Sequence of chain 1.B:
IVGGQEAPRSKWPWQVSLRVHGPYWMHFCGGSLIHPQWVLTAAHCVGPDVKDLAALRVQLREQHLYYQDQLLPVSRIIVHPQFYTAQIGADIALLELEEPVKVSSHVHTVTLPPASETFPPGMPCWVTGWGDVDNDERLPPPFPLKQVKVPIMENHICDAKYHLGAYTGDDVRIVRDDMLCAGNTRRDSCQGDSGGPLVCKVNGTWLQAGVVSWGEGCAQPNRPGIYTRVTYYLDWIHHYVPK

Sequence of chain 1.D:
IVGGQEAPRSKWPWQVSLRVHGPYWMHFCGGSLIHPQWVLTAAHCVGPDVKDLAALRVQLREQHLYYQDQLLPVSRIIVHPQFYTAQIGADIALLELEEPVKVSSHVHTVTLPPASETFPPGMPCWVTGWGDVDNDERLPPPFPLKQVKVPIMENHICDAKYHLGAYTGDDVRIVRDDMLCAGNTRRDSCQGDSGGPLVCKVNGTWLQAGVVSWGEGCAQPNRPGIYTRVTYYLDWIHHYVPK

A small-molecule ligand and the protein it binds are described below.
Small molecule (SMILES): NCc1cccc(C2CCN(C(=O)c3cncc(CCc4ccccc4)c3)CC2)c1

Binding-site contacts:
Ligand atom C17 contacts residue GLY215 of chain 1.B at 3.6 Å.
Ligand atom C6 contacts residue VAL212 of chain 1.B at 3.6 Å (hydrophobic).
Ligand atom C18 contacts residue GLY215 of chain 1.B at 3.3 Å.
Ligand atom C6 contacts residue CYS190 of chain 1.B at 3.7 Å (hydrophobic).
Ligand atom C22 contacts residue TYR84 of chain 1.D at 3.5 Å (hydrophobic).
Ligand atom N14 contacts residue GLY215 of chain 1.B at 3.6 Å.
Ligand atom C26 contacts residue PRO48 of chain 1.D at 3.5 Å (hydrophobic).
Ligand atom O12 contacts residue GLY217 of chain 1.B at 3.2 Å (h-bond).
Ligand atom C7 contacts residue SER189 of chain 1.B at 3.1 Å.
Ligand atom C3 contacts residue CYS190 of chain 1.B at 3.8 Å (hydrophobic).
Ligand atom C16 contacts residue GLY217 of chain 1.B at 3.6 Å.
Ligand atom N8 contacts residue GLY217 of chain 1.B at 3.2 Å (h-bond).
Ligand atom C28 contacts residue GLU216 of chain 1.B at 3.4 Å.
Ligand atom N8 contacts residue ASP188 of chain 1.B at 2.7 Å (salt-bridge).
Ligand atom C26 contacts residue GLU216 of chain 1.B at 3.3 Å.
Ligand atom C24 contacts residue TYR84 of chain 1.D at 3.7 Å (hydrophobic).
Ligand atom C4 contacts residue TRP214 of chain 1.B at 3.8 Å (hydrophobic).
Ligand atom C2 contacts residue GLY217 of chain 1.B at 3.6 Å.
Ligand atom C7 contacts residue ASP188 of chain 1.B at 3.5 Å.
Ligand atom C6 contacts residue SER189 of chain 1.B at 3.2 Å.
Ligand atom C15 contacts residue GLN191 of chain 1.B at 3.6 Å.
Ligand atom C5 contacts residue SER194 of chain 1.B at 3.4 Å.
Ligand atom C24 contacts residue THR85 of chain 1.D at 3.8 Å.
Ligand atom O12 contacts residue GLU216 of chain 1.B at 3.8 Å.
Ligand atom N8 contacts residue SER189 of chain 1.B at 2.8 Å (h-bond).
Ligand atom C9 contacts residue GLY215 of chain 1.B at 3.8 Å.
Ligand atom C23 contacts residue GLN87 of chain 1.B at 3.8 Å.
Ligand atom C5 contacts residue VAL212 of chain 1.B at 3.6 Å (hydrophobic).
Ligand atom C20 contacts residue GLN87 of chain 1.B at 3.9 Å.
Ligand atom C3 contacts residue GLN191 of chain 1.B at 3.8 Å.
Ligand atom C2 contacts residue TRP214 of chain 1.B at 3.8 Å (hydrophobic).
Ligand atom N8 contacts residue CYS218 of chain 1.B at 3.7 Å.
Ligand atom C11 contacts residue GLY215 of chain 1.B at 3.3 Å.
Ligand atom C26 contacts residue TYR84 of chain 1.D at 3.8 Å (hydrophobic).
Ligand atom C5 contacts residue CYS190 of chain 1.B at 3.4 Å (hydrophobic).
Ligand atom C7 contacts residue GLY225 of chain 1.B at 3.6 Å.
Ligand atom O12 contacts residue GLY215 of chain 1.B at 3.5 Å (h-bond).
Ligand atom C3 contacts residue SER194 of chain 1.B at 3.6 Å.
Ligand atom C4 contacts residue SER189 of chain 1.B at 3.6 Å.
Ligand atom C7 contacts residue TRP214 of chain 1.B at 3.6 Å (hydrophobic).